Binding-site contacts:
Ligand atom C2 contacts residue ASN86 of chain 1.B at 3.9 Å.
Ligand atom C8 contacts residue ARG91 of chain 1.B at 3.8 Å.
Ligand atom C7 contacts residue VAL92 of chain 1.B at 4.2 Å (hydrophobic).
Ligand atom C contacts residue VAL92 of chain 1.B at 3.7 Å (hydrophobic).
Ligand atom O contacts residue TYR43 of chain 1.B at 4.2 Å.
Ligand atom C1 contacts residue PHE29 of chain 1.B at 3.7 Å (hydrophobic).
Ligand atom N contacts residue ILE40 of chain 1.B at 4.0 Å.
Ligand atom O contacts residue VAL33 of chain 1.B at 3.9 Å.
Ligand atom C1 contacts residue VAL92 of chain 1.B at 4.1 Å (hydrophobic).
Ligand atom C2 contacts residue LEU38 of chain 1.B at 4.3 Å (hydrophobic).
Ligand atom C7 contacts residue LEU38 of chain 1.B at 4.1 Å (hydrophobic).
Ligand atom C8 contacts residue VAL92 of chain 1.B at 4.3 Å (hydrophobic).
Ligand atom C7 contacts residue ARG91 of chain 1.B at 4.2 Å.
Ligand atom C8 contacts residue LEU38 of chain 1.B at 3.8 Å (hydrophobic).
Ligand atom C9 contacts residue VAL92 of chain 1.B at 4.3 Å (hydrophobic).
Ligand atom C4 contacts residue LEU38 of chain 1.B at 3.7 Å (hydrophobic).
Ligand atom C1 contacts residue PRO28 of chain 1.B at 3.7 Å (hydrophobic).
Ligand atom C contacts residue ASN86 of chain 1.B at 3.8 Å.
Ligand atom C5 contacts residue LEU38 of chain 1.B at 3.7 Å (hydrophobic).
Ligand atom C6 contacts residue LEU38 of chain 1.B at 3.9 Å (hydrophobic).
Ligand atom C4 contacts residue VAL92 of chain 1.B at 4.0 Å (hydrophobic).
Ligand atom O1 contacts residue VAL92 of chain 1.B at 3.8 Å.
Ligand atom N contacts residue ASN86 of chain 1.B at 3.6 Å.
Ligand atom C3 contacts residue TYR85 of chain 1.B at 4.2 Å (hydrophobic).
Ligand atom C3 contacts residue ILE40 of chain 1.B at 4.0 Å (hydrophobic).
Ligand atom C contacts residue VAL33 of chain 1.B at 3.7 Å (hydrophobic).
Ligand atom C7 contacts residue PRO28 of chain 1.B at 4.0 Å (hydrophobic).
Ligand atom C1 contacts residue VAL33 of chain 1.B at 3.6 Å (hydrophobic).
Ligand atom C6 contacts residue VAL92 of chain 1.B at 3.9 Å (hydrophobic).
Ligand atom O1 contacts residue VAL33 of chain 1.B at 3.5 Å.
Ligand atom O contacts residue ALA82 of chain 1.B at 4.4 Å.
Ligand atom C5 contacts residue VAL92 of chain 1.B at 3.8 Å (hydrophobic).
Ligand atom C3 contacts residue ASN86 of chain 1.B at 3.1 Å.
Ligand atom O contacts residue ASN86 of chain 1.B at 3.0 Å (h-bond).
Ligand atom C6 contacts residue PRO28 of chain 1.B at 3.8 Å (hydrophobic).
Ligand atom N contacts residue LEU38 of chain 1.B at 4.2 Å.
Ligand atom O1 contacts residue PRO28 of chain 1.B at 3.9 Å.
Ligand atom O contacts residue VAL92 of chain 1.B at 3.9 Å.
Ligand atom C9 contacts residue LEU38 of chain 1.B at 3.9 Å (hydrophobic).
Ligand atom C2 contacts residue VAL92 of chain 1.B at 4.0 Å (hydrophobic).

Sequence of chain 1.B:
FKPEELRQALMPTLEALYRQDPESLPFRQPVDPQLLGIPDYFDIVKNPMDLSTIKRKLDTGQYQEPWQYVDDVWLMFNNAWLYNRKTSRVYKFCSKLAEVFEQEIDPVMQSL

This small molecule binds to this protein.
Small molecule (SMILES): COC(=O)c1c[nH]c2ccccc12